This protein binds this small molecule.
Small molecule (SMILES): O=C(Cc1cncc(Cl)c1)Nc1cncc2ccccc12

Binding-site contacts:
Ligand atom N contacts residue GLN189 of chain 1.B at 3.3 Å (h-bond).
Ligand atom C9 contacts residue GLU166 of chain 1.B at 3.7 Å.
Ligand atom C10 contacts residue PHE140 of chain 1.B at 3.5 Å (hydrophobic).
Ligand atom N1 contacts residue CYS145 of chain 1.B at 3.8 Å.
Ligand atom O contacts residue MET165 of chain 1.B at 3.4 Å.
Ligand atom CL contacts residue ASP187 of chain 1.B at 3.3 Å.
Ligand atom C8 contacts residue GLU166 of chain 1.B at 3.4 Å.
Ligand atom C15 contacts residue MET165 of chain 1.B at 3.8 Å (hydrophobic).
Ligand atom C contacts residue MET165 of chain 1.B at 3.8 Å (hydrophobic).
Ligand atom C9 contacts residue ASN142 of chain 1.B at 4.0 Å.
Ligand atom N2 contacts residue HIS163 of chain 1.B at 2.8 Å (h-bond).
Ligand atom C9 contacts residue LEU141 of chain 1.B at 3.7 Å (hydrophobic).
Ligand atom CL contacts residue MET49 of chain 1.B at 3.6 Å.
Ligand atom C1 contacts residue MET165 of chain 1.B at 3.6 Å (hydrophobic).
Ligand atom C7 contacts residue GLU166 of chain 1.B at 3.8 Å.
Ligand atom N contacts residue DMS1 of chain 1.O at 3.4 Å.
Ligand atom C8 contacts residue HIS163 of chain 1.B at 4.0 Å.
Ligand atom C8 contacts residue PHE140 of chain 1.B at 3.4 Å (hydrophobic).
Ligand atom O contacts residue GLU166 of chain 1.B at 3.1 Å (salt-bridge).
Ligand atom C15 contacts residue HIS164 of chain 1.B at 3.4 Å.
Ligand atom C9 contacts residue PHE140 of chain 1.B at 3.9 Å (hydrophobic).
Ligand atom C10 contacts residue LEU141 of chain 1.B at 3.7 Å (hydrophobic).
Ligand atom N2 contacts residue PHE140 of chain 1.B at 3.8 Å.
Ligand atom C7 contacts residue HIS163 of chain 1.B at 3.2 Å.
Ligand atom N2 contacts residue GLU166 of chain 1.B at 3.8 Å.
Ligand atom C1 contacts residue MET49 of chain 1.B at 3.6 Å (hydrophobic).
Ligand atom C2 contacts residue GLN189 of chain 1.B at 3.5 Å.
Ligand atom C11 contacts residue ASN142 of chain 1.B at 3.9 Å.
Ligand atom N2 contacts residue SER144 of chain 1.B at 3.6 Å (h-bond).
Ligand atom C7 contacts residue CYS145 of chain 1.B at 3.9 Å (hydrophobic).
Ligand atom C10 contacts residue ASN142 of chain 1.B at 3.8 Å.
Ligand atom C10 contacts residue GLU166 of chain 1.B at 3.4 Å.
Ligand atom C12 contacts residue ASN142 of chain 1.B at 3.9 Å.
Ligand atom C15 contacts residue HIS41 of chain 1.B at 3.8 Å.
Ligand atom C1 contacts residue ARG188 of chain 1.B at 3.7 Å.
Ligand atom C8 contacts residue LEU141 of chain 1.B at 3.7 Å (hydrophobic).
Ligand atom C contacts residue MET49 of chain 1.B at 3.6 Å (hydrophobic).
Ligand atom C10 contacts residue SER1 of chain 1.A at 3.9 Å.
Ligand atom CL contacts residue HIS41 of chain 1.B at 3.4 Å.
Ligand atom C13 contacts residue ASN142 of chain 1.B at 3.8 Å.

Sequence of chain 1.A:
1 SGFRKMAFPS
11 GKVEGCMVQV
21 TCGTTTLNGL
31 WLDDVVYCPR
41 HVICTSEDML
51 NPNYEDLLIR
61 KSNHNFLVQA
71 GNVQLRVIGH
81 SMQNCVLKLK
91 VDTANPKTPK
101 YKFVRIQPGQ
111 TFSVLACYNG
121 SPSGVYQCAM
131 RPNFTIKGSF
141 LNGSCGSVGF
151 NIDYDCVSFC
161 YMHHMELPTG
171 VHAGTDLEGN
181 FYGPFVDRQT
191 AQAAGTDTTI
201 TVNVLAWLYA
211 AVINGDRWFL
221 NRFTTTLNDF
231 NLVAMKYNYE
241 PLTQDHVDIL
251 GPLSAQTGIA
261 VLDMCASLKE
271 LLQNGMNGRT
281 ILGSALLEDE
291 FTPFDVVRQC

Sequence of chain 1.B:
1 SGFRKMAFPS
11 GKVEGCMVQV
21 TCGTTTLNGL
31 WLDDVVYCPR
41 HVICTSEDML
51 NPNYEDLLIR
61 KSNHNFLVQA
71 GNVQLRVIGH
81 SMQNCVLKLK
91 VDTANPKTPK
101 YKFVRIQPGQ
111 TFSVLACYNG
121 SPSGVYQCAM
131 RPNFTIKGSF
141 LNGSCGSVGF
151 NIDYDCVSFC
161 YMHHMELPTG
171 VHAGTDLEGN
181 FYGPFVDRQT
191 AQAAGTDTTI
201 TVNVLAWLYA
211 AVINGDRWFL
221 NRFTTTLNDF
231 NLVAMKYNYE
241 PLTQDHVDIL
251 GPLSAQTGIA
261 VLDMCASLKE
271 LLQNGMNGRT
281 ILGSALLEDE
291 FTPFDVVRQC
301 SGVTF